A small-molecule ligand and the protein it binds are described below.
Small molecule (SMILES): CCCCNC(=O)[C@H](C)C[C@H](O)[C@@H](N)CC(C)(C)CC(=O)N1C[C@H](C(=O)OC)Cc2ccccc21

Sequence of chain 2.A:
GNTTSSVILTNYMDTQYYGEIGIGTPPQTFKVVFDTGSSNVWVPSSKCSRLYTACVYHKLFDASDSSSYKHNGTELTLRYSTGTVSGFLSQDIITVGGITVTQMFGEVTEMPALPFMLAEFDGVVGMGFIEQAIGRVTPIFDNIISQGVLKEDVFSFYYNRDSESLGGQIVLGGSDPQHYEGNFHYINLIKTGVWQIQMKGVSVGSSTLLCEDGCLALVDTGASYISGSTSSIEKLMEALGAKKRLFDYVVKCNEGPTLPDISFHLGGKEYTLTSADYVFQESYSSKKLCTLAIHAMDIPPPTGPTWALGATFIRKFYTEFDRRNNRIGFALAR

Binding-site contacts:
Ligand atom C26 contacts residue SER84 of chain 2.A at 3.6 Å.
Ligand atom C33 contacts residue TYR83 of chain 2.A at 3.1 Å (hydrophobic).
Ligand atom O30 contacts residue SER84 of chain 2.A at 3.4 Å (h-bond).
Ligand atom C3 contacts residue THR18 of chain 2.A at 3.6 Å.
Ligand atom C24 contacts residue ASP38 of chain 2.A at 3.6 Å.
Ligand atom O25 contacts residue ASP226 of chain 2.A at 3.2 Å (salt-bridge).
Ligand atom O4 contacts residue GLY228 of chain 2.A at 3.2 Å (h-bond).
Ligand atom C5 contacts residue GLY228 of chain 2.A at 3.6 Å.
Ligand atom C32 contacts residue ARG82 of chain 2.A at 3.5 Å.
Ligand atom C6 contacts residue GLN19 of chain 2.A at 3.4 Å.
Ligand atom C20 contacts residue TYR83 of chain 2.A at 3.2 Å (hydrophobic).
Ligand atom C17 contacts residue GLY228 of chain 2.A at 3.3 Å.
Ligand atom C7 contacts residue PHE124 of chain 2.A at 3.6 Å (hydrophobic).
Ligand atom O25 contacts residue ASP38 of chain 2.A at 2.8 Å (salt-bridge).
Ligand atom C14 contacts residue GLY228 of chain 2.A at 2.8 Å.
Ligand atom O4 contacts residue THR18 of chain 2.A at 3.3 Å (h-bond).
Ligand atom O30 contacts residue TYR83 of chain 2.A at 3.0 Å.
Ligand atom O30 contacts residue ARG82 of chain 2.A at 3.5 Å (salt-bridge).
Ligand atom O25 contacts residue GLY40 of chain 2.A at 3.4 Å.
Ligand atom C8 contacts residue GLN19 of chain 2.A at 3.5 Å.
Ligand atom C34 contacts residue SER41 of chain 2.A at 3.4 Å.
Ligand atom C21 contacts residue ASP38 of chain 2.A at 3.5 Å.
Ligand atom N23 contacts residue GLY228 of chain 2.A at 3.2 Å (h-bond).
Ligand atom O4 contacts residue SER230 of chain 2.A at 3.1 Å (h-bond).
Ligand atom C33 contacts residue SER41 of chain 2.A at 3.6 Å.
Ligand atom C1 contacts residue THR227 of chain 2.A at 3.7 Å.
Ligand atom C35 contacts residue ARG82 of chain 2.A at 3.1 Å.
Ligand atom C5 contacts residue PHE124 of chain 2.A at 3.6 Å (hydrophobic).
Ligand atom N23 contacts residue ASP38 of chain 2.A at 3.5 Å (salt-bridge).
Ligand atom C10 contacts residue PRO118 of chain 2.A at 3.5 Å (hydrophobic).
Ligand atom O16 contacts residue THR85 of chain 2.A at 3.1 Å (h-bond).
Ligand atom C33 contacts residue ARG82 of chain 2.A at 3.4 Å.
Ligand atom N23 contacts residue ASP226 of chain 2.A at 3.2 Å (salt-bridge).
Ligand atom C3 contacts residue GLY228 of chain 2.A at 3.2 Å.
Ligand atom N31 contacts residue GLY40 of chain 2.A at 3.7 Å.
Ligand atom C8 contacts residue PHE124 of chain 2.A at 3.7 Å (hydrophobic).
Ligand atom O2 contacts residue VAL36 of chain 2.A at 3.5 Å.
Ligand atom C24 contacts residue TYR83 of chain 2.A at 3.6 Å (hydrophobic).
Ligand atom O4 contacts residue ALA229 of chain 2.A at 3.5 Å.
Ligand atom O2 contacts residue GLY228 of chain 2.A at 3.7 Å.